Sequence of chain 1.A:
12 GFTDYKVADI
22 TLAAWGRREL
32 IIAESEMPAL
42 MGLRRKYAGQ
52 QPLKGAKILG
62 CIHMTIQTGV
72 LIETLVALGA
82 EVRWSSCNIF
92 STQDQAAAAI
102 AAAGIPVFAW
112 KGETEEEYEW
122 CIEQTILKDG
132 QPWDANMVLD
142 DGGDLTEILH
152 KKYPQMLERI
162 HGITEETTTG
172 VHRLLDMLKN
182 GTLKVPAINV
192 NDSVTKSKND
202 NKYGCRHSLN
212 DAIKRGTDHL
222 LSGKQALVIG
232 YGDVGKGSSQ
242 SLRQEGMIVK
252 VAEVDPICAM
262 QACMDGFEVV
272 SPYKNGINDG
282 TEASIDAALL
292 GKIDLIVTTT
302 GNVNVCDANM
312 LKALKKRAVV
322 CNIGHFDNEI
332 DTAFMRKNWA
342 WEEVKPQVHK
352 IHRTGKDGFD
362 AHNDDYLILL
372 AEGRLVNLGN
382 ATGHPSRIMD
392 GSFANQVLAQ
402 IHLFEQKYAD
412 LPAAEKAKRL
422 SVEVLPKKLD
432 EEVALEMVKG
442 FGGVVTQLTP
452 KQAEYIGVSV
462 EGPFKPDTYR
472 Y

The protein below binds the small molecule below.
Small molecule (SMILES): OCCCO

Binding-site contacts:
Ligand atom O1 contacts residue TRP121 of chain 1.A at 4.5 Å.
Ligand atom C2 contacts residue GLU118 of chain 1.A at 4.0 Å.
Ligand atom C2 contacts residue TRP121 of chain 1.A at 4.4 Å (hydrophobic).
Ligand atom C1 contacts residue TRP121 of chain 1.A at 3.6 Å (hydrophobic).
Ligand atom O1 contacts residue LYS17 of chain 1.A at 2.8 Å (salt-bridge).
Ligand atom C1 contacts residue GLU118 of chain 1.A at 4.1 Å.
Ligand atom C3 contacts residue TRP121 of chain 1.A at 3.8 Å (hydrophobic).
Ligand atom O3 contacts residue GLU117 of chain 1.A at 3.3 Å.
Ligand atom C3 contacts residue GLU117 of chain 1.A at 4.0 Å.
Ligand atom C1 contacts residue LYS17 of chain 1.A at 4.1 Å.
Ligand atom O1 contacts residue TRP111 of chain 1.A at 4.4 Å.
Ligand atom C3 contacts residue GLU118 of chain 1.A at 3.9 Å.